Sequence of chain 6.E:
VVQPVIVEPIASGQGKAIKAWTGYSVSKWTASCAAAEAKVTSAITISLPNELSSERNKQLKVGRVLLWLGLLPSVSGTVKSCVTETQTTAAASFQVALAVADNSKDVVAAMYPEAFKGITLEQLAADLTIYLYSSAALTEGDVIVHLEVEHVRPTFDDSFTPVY

Sequence of chain 1.F:
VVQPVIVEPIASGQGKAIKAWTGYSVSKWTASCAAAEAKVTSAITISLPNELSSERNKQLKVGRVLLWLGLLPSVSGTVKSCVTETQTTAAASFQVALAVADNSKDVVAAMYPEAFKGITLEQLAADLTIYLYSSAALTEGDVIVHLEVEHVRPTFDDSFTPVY

Binding-site contacts:
Ligand atom C6 contacts residue TRP47 of chain 6.E at 3.9 Å (hydrophobic).
Ligand atom O4' contacts residue TRP47 of chain 6.E at 4.0 Å.
Ligand atom N9 contacts residue LYS143 of chain 6.E at 3.8 Å.
Ligand atom N6 contacts residue TRP47 of chain 6.E at 4.2 Å.
Ligand atom C8 contacts residue TRP47 of chain 6.E at 4.0 Å (hydrophobic).
Ligand atom C2' contacts residue GLU140 of chain 6.E at 3.5 Å.
Ligand atom C1' contacts residue LYS143 of chain 6.E at 4.0 Å.
Ligand atom C8 contacts residue LYS143 of chain 6.E at 2.8 Å.
Ligand atom OP1 contacts residue LYS45 of chain 1.F at 4.3 Å.
Ligand atom C1' contacts residue GLU140 of chain 6.E at 3.2 Å.
Ligand atom C5 contacts residue TRP47 of chain 6.E at 4.0 Å (hydrophobic).
Ligand atom N9 contacts residue GLU140 of chain 6.E at 4.1 Å.
Ligand atom C4 contacts residue TRP47 of chain 6.E at 3.9 Å (hydrophobic).
Ligand atom N7 contacts residue LYS143 of chain 6.E at 3.7 Å.
Ligand atom O4' contacts residue LYS143 of chain 6.E at 4.2 Å.
Ligand atom N1 contacts residue TRP47 of chain 6.E at 3.8 Å.
Ligand atom O4' contacts residue GLU140 of chain 6.E at 4.1 Å.
Ligand atom N7 contacts residue TRP47 of chain 6.E at 4.0 Å.
Ligand atom C2 contacts residue TRP47 of chain 6.E at 3.8 Å (hydrophobic).
Ligand atom N3 contacts residue TRP47 of chain 6.E at 3.9 Å.
Ligand atom N9 contacts residue TRP47 of chain 6.E at 4.0 Å.
Ligand atom C8 contacts residue GLU140 of chain 6.E at 4.1 Å.
Ligand atom O2' contacts residue GLU140 of chain 6.E at 3.0 Å (salt-bridge).
Ligand atom C1' contacts residue TRP47 of chain 6.E at 4.3 Å (hydrophobic).
Ligand atom C2' contacts residue LYS143 of chain 6.E at 4.5 Å.

A protein and the small-molecule ligand that binds it are described below.
Small molecule (SMILES): Nc1ncnc2c1ncn2[C@@H]1O[C@H](COP(=O)=O)[C@@H](O[P](=O)(O)OC[C@H]2O[C@@H](n3ccc(=O)[nH]c3=O)[C@H](O)[C@@H]2O)[C@H]1O